A protein and the small-molecule ligand that binds it are described below.
Small molecule (SMILES): COc1cccc(CNC(=O)c2ccc3c(c2)OCc2cnccc2-3)c1

Sequence of chain 1.A:
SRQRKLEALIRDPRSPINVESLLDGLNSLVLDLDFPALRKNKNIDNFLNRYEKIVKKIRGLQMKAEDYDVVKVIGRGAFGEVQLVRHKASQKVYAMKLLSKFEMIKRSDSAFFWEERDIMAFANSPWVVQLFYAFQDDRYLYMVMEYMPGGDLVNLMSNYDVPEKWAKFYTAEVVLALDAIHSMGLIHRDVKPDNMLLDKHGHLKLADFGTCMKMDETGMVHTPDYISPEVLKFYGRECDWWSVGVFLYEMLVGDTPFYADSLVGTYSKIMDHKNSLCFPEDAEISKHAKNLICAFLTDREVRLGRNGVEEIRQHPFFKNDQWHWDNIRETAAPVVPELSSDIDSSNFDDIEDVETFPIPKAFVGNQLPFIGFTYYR

Binding-site contacts:
Ligand atom C13 contacts residue GLU152 of chain 1.A at 3.3 Å.
Ligand atom C16 contacts residue MET151 of chain 1.A at 3.8 Å (hydrophobic).
Ligand atom C19 contacts residue VAL88 of chain 1.A at 3.7 Å (hydrophobic).
Ligand atom C6 contacts residue GLY86 of chain 1.A at 3.6 Å.
Ligand atom C8 contacts residue PHE85 of chain 1.A at 3.6 Å (hydrophobic).
Ligand atom C7 contacts residue GLU87 of chain 1.A at 3.7 Å.
Ligand atom O2 contacts residue MET151 of chain 1.A at 3.2 Å.
Ligand atom C2 contacts residue LYS103 of chain 1.A at 3.8 Å.
Ligand atom C12 contacts residue LEU203 of chain 1.A at 3.6 Å (hydrophobic).
Ligand atom C13 contacts residue ALA101 of chain 1.A at 3.5 Å (hydrophobic).
Ligand atom C11 contacts residue LEU203 of chain 1.A at 3.6 Å (hydrophobic).
Ligand atom C18 contacts residue VAL88 of chain 1.A at 3.7 Å (hydrophobic).
Ligand atom C13 contacts residue MET154 of chain 1.A at 3.5 Å (hydrophobic).
Ligand atom C7 contacts residue GLY83 of chain 1.A at 3.7 Å.
Ligand atom C1 contacts residue LYS103 of chain 1.A at 3.7 Å.
Ligand atom C4 contacts residue VAL88 of chain 1.A at 3.6 Å (hydrophobic).
Ligand atom O3 contacts residue ASP214 of chain 1.A at 3.4 Å.
Ligand atom C16 contacts residue LEU203 of chain 1.A at 3.8 Å (hydrophobic).
Ligand atom C10 contacts residue ILE80 of chain 1.A at 3.8 Å (hydrophobic).
Ligand atom O1 contacts residue LEU105 of chain 1.A at 3.4 Å.
Ligand atom C16 contacts residue VAL135 of chain 1.A at 3.7 Å (hydrophobic).
Ligand atom C6 contacts residue LEU105 of chain 1.A at 3.8 Å (hydrophobic).
Ligand atom C9 contacts residue TYR153 of chain 1.A at 3.8 Å (hydrophobic).
Ligand atom C1 contacts residue GLY83 of chain 1.A at 3.6 Å.
Ligand atom C2 contacts residue GLY83 of chain 1.A at 3.7 Å.
Ligand atom O1 contacts residue PHE85 of chain 1.A at 3.3 Å (h-bond).
Ligand atom C8 contacts residue MES1 of chain 1.J at 2.9 Å.
Ligand atom C3 contacts residue GLY83 of chain 1.A at 3.6 Å.
Ligand atom C6 contacts residue GLY83 of chain 1.A at 3.7 Å.
Ligand atom N2 contacts residue ALA101 of chain 1.A at 3.7 Å.
Ligand atom C7 contacts residue GLY86 of chain 1.A at 3.7 Å.
Ligand atom C9 contacts residue ILE80 of chain 1.A at 3.5 Å (hydrophobic).
Ligand atom O3 contacts residue LYS103 of chain 1.A at 2.8 Å (salt-bridge).
Ligand atom C3 contacts residue LYS103 of chain 1.A at 3.7 Å.
Ligand atom N2 contacts residue MET154 of chain 1.A at 2.9 Å (h-bond).
Ligand atom C6 contacts residue LYS103 of chain 1.A at 3.8 Å.
Ligand atom C9 contacts residue PHE366 of chain 1.A at 3.5 Å (hydrophobic).
Ligand atom C4 contacts residue GLY83 of chain 1.A at 3.8 Å.
Ligand atom C5 contacts residue ASP214 of chain 1.A at 3.5 Å.
Ligand atom N2 contacts residue TYR153 of chain 1.A at 3.4 Å.